Sequence of chain 1.K:
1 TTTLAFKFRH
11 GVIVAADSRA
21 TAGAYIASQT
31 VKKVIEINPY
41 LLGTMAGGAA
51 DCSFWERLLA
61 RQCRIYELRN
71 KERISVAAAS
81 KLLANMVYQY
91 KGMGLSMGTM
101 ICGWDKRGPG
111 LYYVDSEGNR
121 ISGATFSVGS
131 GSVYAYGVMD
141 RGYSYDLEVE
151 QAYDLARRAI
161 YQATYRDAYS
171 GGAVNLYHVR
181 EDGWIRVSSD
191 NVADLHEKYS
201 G

A protein and the small-molecule ligand that binds it are described below.
Small molecule (SMILES): CC(C)C[C@@H](C=O)NC(=O)[C@H](CC(C)C)NC(=O)[C@H](CC(C)C)NC(=O)OCc1ccccc1

Sequence of chain 1.L:
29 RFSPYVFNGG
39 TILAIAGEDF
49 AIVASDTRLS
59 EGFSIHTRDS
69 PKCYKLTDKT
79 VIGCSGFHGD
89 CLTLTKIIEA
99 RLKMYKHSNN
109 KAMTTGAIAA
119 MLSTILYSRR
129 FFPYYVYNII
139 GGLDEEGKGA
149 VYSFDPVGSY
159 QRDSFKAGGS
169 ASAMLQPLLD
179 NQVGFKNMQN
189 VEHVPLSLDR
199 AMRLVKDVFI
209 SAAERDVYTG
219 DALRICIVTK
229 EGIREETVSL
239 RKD

Binding-site contacts:
Ligand atom C17 contacts residue THR1 of chain 1.K at 3.0 Å.
Ligand atom C20 contacts residue ALA49 of chain 1.K at 3.4 Å (hydrophobic).
Ligand atom O34 contacts residue ALA20 of chain 1.K at 3.5 Å.
Ligand atom C21 contacts residue ALA49 of chain 1.K at 3.4 Å (hydrophobic).
Ligand atom O31 contacts residue ASP153 of chain 1.L at 2.9 Å (salt-bridge).
Ligand atom O33 contacts residue GLY47 of chain 1.K at 2.8 Å (h-bond).
Ligand atom O34 contacts residue THR1 of chain 1.K at 3.5 Å (h-bond).
Ligand atom N16 contacts residue THR1 of chain 1.K at 2.4 Å (h-bond).
Ligand atom C22 contacts residue ALA46 of chain 1.K at 3.5 Å (hydrophobic).
Ligand atom C15 contacts residue ARG19 of chain 1.K at 3.8 Å.
Ligand atom O33 contacts residue ALA46 of chain 1.K at 3.6 Å.
Ligand atom C17 contacts residue LYS33 of chain 1.K at 3.5 Å.
Ligand atom C21 contacts residue MET45 of chain 1.K at 3.4 Å (hydrophobic).
Ligand atom C7 contacts residue PRO154 of chain 1.L at 3.8 Å (hydrophobic).
Ligand atom C14 contacts residue GLY47 of chain 1.K at 3.4 Å.
Ligand atom C9 contacts residue ASP153 of chain 1.L at 3.7 Å.
Ligand atom C20 contacts residue VAL31 of chain 1.K at 3.6 Å (hydrophobic).
Ligand atom C7 contacts residue ASP153 of chain 1.L at 3.6 Å.
Ligand atom C11 contacts residue THR21 of chain 1.K at 3.5 Å.
Ligand atom C15 contacts residue THR1 of chain 1.K at 3.2 Å.
Ligand atom C22 contacts residue GLY47 of chain 1.K at 2.7 Å.
Ligand atom N13 contacts residue THR21 of chain 1.K at 3.6 Å (h-bond).
Ligand atom C24 contacts residue GLY47 of chain 1.K at 3.2 Å.
Ligand atom O32 contacts residue ALA49 of chain 1.K at 3.0 Å (h-bond).
Ligand atom C3 contacts residue PRO154 of chain 1.L at 3.4 Å (hydrophobic).
Ligand atom N16 contacts residue ARG19 of chain 1.K at 3.3 Å (salt-bridge).
Ligand atom C21 contacts residue GLY47 of chain 1.K at 3.8 Å.
Ligand atom C1 contacts residue PRO154 of chain 1.L at 3.6 Å (hydrophobic).
Ligand atom C2 contacts residue PRO154 of chain 1.L at 3.5 Å (hydrophobic).
Ligand atom C32 contacts residue ALA22 of chain 1.K at 3.7 Å (hydrophobic).
Ligand atom N16 contacts residue LYS33 of chain 1.K at 3.3 Å (salt-bridge).
Ligand atom C6 contacts residue TYR135 of chain 1.L at 3.5 Å (hydrophobic).
Ligand atom C17 contacts residue GLY47 of chain 1.K at 3.8 Å.
Ligand atom N10 contacts residue THR21 of chain 1.K at 3.6 Å.
Ligand atom C22 contacts residue THR1 of chain 1.K at 2.9 Å.
Ligand atom O34 contacts residue ARG19 of chain 1.K at 3.4 Å (salt-bridge).
Ligand atom C27 contacts residue THR21 of chain 1.K at 3.2 Å.
Ligand atom C18 contacts residue ALA49 of chain 1.K at 3.6 Å (hydrophobic).
Ligand atom O34 contacts residue THR21 of chain 1.K at 3.2 Å (h-bond).
Ligand atom O33 contacts residue THR1 of chain 1.K at 2.4 Å (h-bond).